The protein below binds the small molecule below.
Small molecule (SMILES): CC(=O)N[C@@H]1[C@@H](O)[C@H](O)[C@@H](CO)O[C@H]1O

Sequence of chain 1.B:
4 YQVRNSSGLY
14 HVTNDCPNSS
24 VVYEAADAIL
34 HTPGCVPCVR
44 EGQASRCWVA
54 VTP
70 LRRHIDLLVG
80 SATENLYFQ

Binding-site contacts:
Ligand atom O7 contacts residue TYR13 of chain 1.B at 3.2 Å.
Ligand atom C7 contacts residue TYR13 of chain 1.B at 4.3 Å (hydrophobic).
Ligand atom C3 contacts residue ASN8 of chain 1.B at 3.8 Å.
Ligand atom C2 contacts residue TYR13 of chain 1.B at 4.0 Å (hydrophobic).
Ligand atom C8 contacts residue VAL15 of chain 1.B at 4.3 Å (hydrophobic).
Ligand atom C2 contacts residue SER10 of chain 1.B at 4.0 Å.
Ligand atom O7 contacts residue VAL6 of chain 1.B at 4.0 Å.
Ligand atom C6 contacts residue SER10 of chain 1.B at 3.3 Å.
Ligand atom O5 contacts residue ASN8 of chain 1.B at 2.3 Å (h-bond).
Ligand atom O3 contacts residue TYR13 of chain 1.B at 4.0 Å.
Ligand atom C1 contacts residue SER10 of chain 1.B at 3.8 Å.
Ligand atom C2 contacts residue ASN8 of chain 1.B at 2.5 Å.
Ligand atom N2 contacts residue ASN8 of chain 1.B at 2.9 Å (h-bond).
Ligand atom C5 contacts residue ASN8 of chain 1.B at 3.6 Å.
Ligand atom C7 contacts residue ASN8 of chain 1.B at 4.1 Å.
Ligand atom C4 contacts residue SER10 of chain 1.B at 3.5 Å.
Ligand atom C1 contacts residue ASN8 of chain 1.B at 1.4 Å.
Ligand atom N2 contacts residue VAL6 of chain 1.B at 3.8 Å.
Ligand atom C5 contacts residue SER10 of chain 1.B at 3.4 Å.
Ligand atom O6 contacts residue SER9 of chain 1.B at 4.4 Å.
Ligand atom O5 contacts residue SER10 of chain 1.B at 2.9 Å (h-bond).
Ligand atom C4 contacts residue TYR13 of chain 1.B at 4.2 Å (hydrophobic).
Ligand atom C8 contacts residue VAL6 of chain 1.B at 3.7 Å (hydrophobic).
Ligand atom C3 contacts residue SER10 of chain 1.B at 4.3 Å.
Ligand atom C4 contacts residue ASN8 of chain 1.B at 4.2 Å.
Ligand atom O6 contacts residue SER10 of chain 1.B at 4.0 Å.
Ligand atom C7 contacts residue VAL6 of chain 1.B at 3.6 Å (hydrophobic).